Sequence of chain 1.I:
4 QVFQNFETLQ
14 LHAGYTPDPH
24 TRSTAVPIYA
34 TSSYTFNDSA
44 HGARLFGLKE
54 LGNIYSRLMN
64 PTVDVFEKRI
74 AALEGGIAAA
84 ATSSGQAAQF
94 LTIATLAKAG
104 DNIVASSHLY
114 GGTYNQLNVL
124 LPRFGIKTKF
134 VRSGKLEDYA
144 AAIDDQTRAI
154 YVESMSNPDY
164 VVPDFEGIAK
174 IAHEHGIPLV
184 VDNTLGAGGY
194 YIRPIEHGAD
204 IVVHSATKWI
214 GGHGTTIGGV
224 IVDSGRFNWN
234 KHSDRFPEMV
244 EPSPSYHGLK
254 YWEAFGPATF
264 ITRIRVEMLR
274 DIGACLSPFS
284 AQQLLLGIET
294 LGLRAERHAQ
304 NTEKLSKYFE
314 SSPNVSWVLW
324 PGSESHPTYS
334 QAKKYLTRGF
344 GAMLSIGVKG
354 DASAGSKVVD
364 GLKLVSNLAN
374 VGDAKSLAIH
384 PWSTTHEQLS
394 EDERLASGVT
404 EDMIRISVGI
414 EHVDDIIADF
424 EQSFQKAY

A protein and the small-molecule ligand that binds it are described below.
Small molecule (SMILES): C=C/C(=N\Cc1c(COP(=O)(O)O)cnc(C)c1O)C(=O)O

Binding-site contacts:
Ligand atom C06 contacts residue TYR113 of chain 1.I at 3.4 Å (hydrophobic).
Ligand atom O19 contacts residue TYR58 of chain 1.G at 2.5 Å (h-bond).
Ligand atom C02 contacts residue LYS211 of chain 1.I at 3.3 Å.
Ligand atom C09 contacts residue ASP185 of chain 1.I at 3.5 Å.
Ligand atom C14 contacts residue TYR113 of chain 1.I at 3.6 Å (hydrophobic).
Ligand atom C03 contacts residue TYR113 of chain 1.I at 3.5 Å (hydrophobic).
Ligand atom O18 contacts residue SER87 of chain 1.I at 3.4 Å.
Ligand atom N11 contacts residue ASP185 of chain 1.I at 2.6 Å (salt-bridge).
Ligand atom C12 contacts residue GLN92 of chain 1.I at 3.1 Å.
Ligand atom C21 contacts residue ARG408 of chain 1.I at 3.5 Å.
Ligand atom O22 contacts residue ASN160 of chain 1.I at 3.0 Å (h-bond).
Ligand atom O16 contacts residue SER208 of chain 1.I at 3.1 Å (h-bond).
Ligand atom O19 contacts residue ARG60 of chain 1.G at 2.8 Å (salt-bridge).
Ligand atom O18 contacts residue GLY88 of chain 1.I at 3.2 Å (h-bond).
Ligand atom O16 contacts residue GLN89 of chain 1.I at 3.6 Å.
Ligand atom C05 contacts residue LYS211 of chain 1.I at 3.6 Å.
Ligand atom C10 contacts residue ASP185 of chain 1.I at 3.5 Å.
Ligand atom C15 contacts residue GLN89 of chain 1.I at 3.6 Å.
Ligand atom O08 contacts residue ASN160 of chain 1.I at 3.0 Å (h-bond).
Ligand atom P17 contacts residue TYR58 of chain 1.G at 3.6 Å.
Ligand atom O22 contacts residue THR388 of chain 1.I at 3.5 Å.
Ligand atom O20 contacts residue GLY88 of chain 1.I at 2.9 Å (h-bond).
Ligand atom P17 contacts residue SER208 of chain 1.I at 3.5 Å.
Ligand atom C12 contacts residue ASP185 of chain 1.I at 3.5 Å.
Ligand atom O23 contacts residue ASN373 of chain 1.I at 3.3 Å (h-bond).
Ligand atom P17 contacts residue GLY88 of chain 1.I at 3.4 Å.
Ligand atom C03 contacts residue LYS211 of chain 1.I at 3.2 Å.
Ligand atom O20 contacts residue THR210 of chain 1.I at 2.8 Å (h-bond).
Ligand atom N04 contacts residue TYR113 of chain 1.I at 3.5 Å.
Ligand atom O18 contacts residue GLN89 of chain 1.I at 2.9 Å (h-bond).
Ligand atom O20 contacts residue SER208 of chain 1.I at 2.7 Å (h-bond).
Ligand atom N11 contacts residue GLN92 of chain 1.I at 3.4 Å (h-bond).
Ligand atom O22 contacts residue ARG408 of chain 1.I at 2.6 Å (salt-bridge).
Ligand atom C05 contacts residue TYR113 of chain 1.I at 3.5 Å (hydrophobic).
Ligand atom O18 contacts residue ARG60 of chain 1.G at 2.8 Å (salt-bridge).
Ligand atom N04 contacts residue LYS211 of chain 1.I at 3.5 Å (salt-bridge).
Ligand atom O16 contacts residue GLY88 of chain 1.I at 3.3 Å.
Ligand atom N11 contacts residue THR187 of chain 1.I at 3.6 Å (h-bond).
Ligand atom O23 contacts residue ARG408 of chain 1.I at 3.0 Å (salt-bridge).
Ligand atom P17 contacts residue ARG60 of chain 1.G at 3.6 Å.

Sequence of chain 1.G:
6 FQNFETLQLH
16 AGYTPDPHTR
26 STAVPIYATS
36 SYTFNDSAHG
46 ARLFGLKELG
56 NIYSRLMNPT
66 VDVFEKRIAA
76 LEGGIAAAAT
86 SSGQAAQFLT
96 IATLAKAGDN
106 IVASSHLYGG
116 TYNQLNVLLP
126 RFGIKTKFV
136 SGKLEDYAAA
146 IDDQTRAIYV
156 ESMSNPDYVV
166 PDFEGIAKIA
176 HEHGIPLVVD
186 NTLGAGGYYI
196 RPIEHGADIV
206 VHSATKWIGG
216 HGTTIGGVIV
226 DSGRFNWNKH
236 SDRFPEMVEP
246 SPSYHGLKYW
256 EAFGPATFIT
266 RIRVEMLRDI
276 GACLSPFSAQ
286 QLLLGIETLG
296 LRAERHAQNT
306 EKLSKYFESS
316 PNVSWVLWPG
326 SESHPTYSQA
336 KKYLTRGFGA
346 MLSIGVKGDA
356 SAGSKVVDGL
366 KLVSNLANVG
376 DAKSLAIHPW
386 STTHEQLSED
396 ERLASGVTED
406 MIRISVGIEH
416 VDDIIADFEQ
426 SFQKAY